The small molecule below binds the protein below.
Small molecule (SMILES): O=S(=O)(Oc1cccc2ccccc12)[C@@H]1C[C@@H]2O[C@H]1C(c1ccc(O)cc1)=C2c1ccc(O)cc1

Sequence of chain 1.B:
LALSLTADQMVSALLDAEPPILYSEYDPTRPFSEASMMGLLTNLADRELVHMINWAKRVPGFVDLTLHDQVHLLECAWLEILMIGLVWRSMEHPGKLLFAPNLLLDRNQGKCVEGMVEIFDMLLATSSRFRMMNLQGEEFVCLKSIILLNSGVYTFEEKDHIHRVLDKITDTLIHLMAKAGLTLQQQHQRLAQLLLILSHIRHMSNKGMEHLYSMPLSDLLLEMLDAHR

Binding-site contacts:
Ligand atom C02 contacts residue LEU90 of chain 1.B at 3.5 Å (hydrophobic).
Ligand atom O01 contacts residue ARG97 of chain 1.B at 3.4 Å (salt-bridge).
Ligand atom O03 contacts residue PHE107 of chain 1.B at 4.0 Å.
Ligand atom C07 contacts residue PHE107 of chain 1.B at 3.8 Å (hydrophobic).
Ligand atom C01 contacts residue PHE107 of chain 1.B at 3.8 Å (hydrophobic).
Ligand atom C25 contacts residue HIS227 of chain 1.B at 3.8 Å.
Ligand atom O04 contacts residue ILE127 of chain 1.B at 3.7 Å.
Ligand atom O04 contacts residue MET124 of chain 1.B at 3.4 Å.
Ligand atom C28 contacts residue MET124 of chain 1.B at 3.8 Å (hydrophobic).
Ligand atom C13 contacts residue THR50 of chain 1.B at 4.0 Å.
Ligand atom C06 contacts residue PHE107 of chain 1.B at 3.7 Å (hydrophobic).
Ligand atom C26 contacts residue HIS227 of chain 1.B at 3.4 Å.
Ligand atom C04 contacts residue GLU56 of chain 1.B at 3.4 Å.
Ligand atom O05 contacts residue GLY224 of chain 1.B at 3.2 Å.
Ligand atom C12 contacts residue THR50 of chain 1.B at 3.8 Å.
Ligand atom O02 contacts residue LEU239 of chain 1.B at 4.0 Å.
Ligand atom C13 contacts residue LEU49 of chain 1.B at 3.8 Å (hydrophobic).
Ligand atom O05 contacts residue MET91 of chain 1.B at 3.7 Å.
Ligand atom C23 contacts residue MET46 of chain 1.B at 3.5 Å (hydrophobic).
Ligand atom O02 contacts residue THR50 of chain 1.B at 2.9 Å (h-bond).
Ligand atom C28 contacts residue HIS227 of chain 1.B at 3.9 Å.
Ligand atom O02 contacts residue LEU243 of chain 1.B at 3.9 Å.
Ligand atom C11 contacts residue ALA53 of chain 1.B at 3.8 Å (hydrophobic).
Ligand atom O01 contacts residue GLU56 of chain 1.B at 2.5 Å (salt-bridge).
Ligand atom C27 contacts residue ILE127 of chain 1.B at 3.9 Å (hydrophobic).
Ligand atom C22 contacts residue LEU228 of chain 1.B at 3.5 Å (hydrophobic).
Ligand atom C14 contacts residue LEU49 of chain 1.B at 3.6 Å (hydrophobic).
Ligand atom C27 contacts residue MET124 of chain 1.B at 3.7 Å (hydrophobic).
Ligand atom C02 contacts residue LEU94 of chain 1.B at 3.5 Å (hydrophobic).
Ligand atom C28 contacts residue ILE127 of chain 1.B at 3.4 Å (hydrophobic).
Ligand atom C03 contacts residue GLU56 of chain 1.B at 3.4 Å.
Ligand atom C27 contacts residue HIS227 of chain 1.B at 3.5 Å.
Ligand atom O05 contacts residue ILE127 of chain 1.B at 3.3 Å.
Ligand atom C22 contacts residue MET46 of chain 1.B at 3.7 Å (hydrophobic).
Ligand atom O01 contacts residue LEU90 of chain 1.B at 3.9 Å.
Ligand atom C16 contacts residue PHE107 of chain 1.B at 3.7 Å (hydrophobic).
Ligand atom C01 contacts residue LEU94 of chain 1.B at 3.6 Å (hydrophobic).
Ligand atom C17 contacts residue MET91 of chain 1.B at 3.9 Å (hydrophobic).
Ligand atom C21 contacts residue LEU228 of chain 1.B at 3.7 Å (hydrophobic).
Ligand atom C27 contacts residue GLY123 of chain 1.B at 3.6 Å.